A small-molecule ligand and the protein it binds are described below.
Small molecule (SMILES): CC(=O)N[C@H]1CO[C@H](CO[C@@H]2O[C@@H](C)[C@@H](O)[C@@H](O)[C@@H]2O)[C@@H](O)[C@@H]1O

Binding-site contacts:
Ligand atom O3 contacts residue SER31 of chain 1.L at 4.4 Å.
Ligand atom C6 contacts residue GLU338 of chain 1.F at 4.3 Å.
Ligand atom N2 contacts residue ASN341 of chain 1.F at 3.0 Å (h-bond).
Ligand atom C3 contacts residue ASN341 of chain 1.F at 3.8 Å.
Ligand atom O7 contacts residue ASN341 of chain 1.F at 3.2 Å (h-bond).
Ligand atom C6 contacts residue GLY337 of chain 1.F at 4.0 Å.
Ligand atom C6 contacts residue ASN341 of chain 1.F at 4.3 Å.
Ligand atom C1 contacts residue GLY337 of chain 1.F at 3.9 Å.
Ligand atom O5 contacts residue GLY337 of chain 1.F at 3.3 Å.
Ligand atom C7 contacts residue ASN341 of chain 1.F at 3.3 Å.
Ligand atom C1 contacts residue GLY337 of chain 1.F at 4.2 Å.
Ligand atom O5 contacts residue GLU338 of chain 1.F at 4.2 Å.
Ligand atom C6 contacts residue PHE104 of chain 1.M at 3.7 Å (hydrophobic).
Ligand atom C1 contacts residue ASN341 of chain 1.F at 1.5 Å.
Ligand atom C7 contacts residue SER31 of chain 1.L at 3.8 Å.
Ligand atom O7 contacts residue SER31 of chain 1.L at 3.5 Å.
Ligand atom C5 contacts residue GLU338 of chain 1.F at 4.4 Å.
Ligand atom C2 contacts residue ASN341 of chain 1.F at 2.5 Å.
Ligand atom O3 contacts residue SER30 of chain 1.L at 4.3 Å.
Ligand atom O5 contacts residue ASN341 of chain 1.F at 2.4 Å (h-bond).
Ligand atom C6 contacts residue GLY337 of chain 1.F at 4.0 Å.
Ligand atom C5 contacts residue ASN341 of chain 1.F at 3.7 Å.
Ligand atom C8 contacts residue SER31 of chain 1.L at 4.1 Å.
Ligand atom C8 contacts residue ASN341 of chain 1.F at 4.5 Å.
Ligand atom C4 contacts residue ASN341 of chain 1.F at 4.3 Å.
Ligand atom C5 contacts residue GLY337 of chain 1.F at 4.3 Å.
Ligand atom O5 contacts residue GLY337 of chain 1.F at 3.6 Å.
Ligand atom C5 contacts residue GLY337 of chain 1.F at 4.2 Å.
Ligand atom C8 contacts residue SER30 of chain 1.L at 4.4 Å.

Sequence of chain 1.M:
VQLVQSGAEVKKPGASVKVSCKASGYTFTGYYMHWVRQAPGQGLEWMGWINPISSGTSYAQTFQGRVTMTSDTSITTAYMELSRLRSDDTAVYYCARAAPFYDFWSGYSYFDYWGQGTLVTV

Sequence of chain 1.F:
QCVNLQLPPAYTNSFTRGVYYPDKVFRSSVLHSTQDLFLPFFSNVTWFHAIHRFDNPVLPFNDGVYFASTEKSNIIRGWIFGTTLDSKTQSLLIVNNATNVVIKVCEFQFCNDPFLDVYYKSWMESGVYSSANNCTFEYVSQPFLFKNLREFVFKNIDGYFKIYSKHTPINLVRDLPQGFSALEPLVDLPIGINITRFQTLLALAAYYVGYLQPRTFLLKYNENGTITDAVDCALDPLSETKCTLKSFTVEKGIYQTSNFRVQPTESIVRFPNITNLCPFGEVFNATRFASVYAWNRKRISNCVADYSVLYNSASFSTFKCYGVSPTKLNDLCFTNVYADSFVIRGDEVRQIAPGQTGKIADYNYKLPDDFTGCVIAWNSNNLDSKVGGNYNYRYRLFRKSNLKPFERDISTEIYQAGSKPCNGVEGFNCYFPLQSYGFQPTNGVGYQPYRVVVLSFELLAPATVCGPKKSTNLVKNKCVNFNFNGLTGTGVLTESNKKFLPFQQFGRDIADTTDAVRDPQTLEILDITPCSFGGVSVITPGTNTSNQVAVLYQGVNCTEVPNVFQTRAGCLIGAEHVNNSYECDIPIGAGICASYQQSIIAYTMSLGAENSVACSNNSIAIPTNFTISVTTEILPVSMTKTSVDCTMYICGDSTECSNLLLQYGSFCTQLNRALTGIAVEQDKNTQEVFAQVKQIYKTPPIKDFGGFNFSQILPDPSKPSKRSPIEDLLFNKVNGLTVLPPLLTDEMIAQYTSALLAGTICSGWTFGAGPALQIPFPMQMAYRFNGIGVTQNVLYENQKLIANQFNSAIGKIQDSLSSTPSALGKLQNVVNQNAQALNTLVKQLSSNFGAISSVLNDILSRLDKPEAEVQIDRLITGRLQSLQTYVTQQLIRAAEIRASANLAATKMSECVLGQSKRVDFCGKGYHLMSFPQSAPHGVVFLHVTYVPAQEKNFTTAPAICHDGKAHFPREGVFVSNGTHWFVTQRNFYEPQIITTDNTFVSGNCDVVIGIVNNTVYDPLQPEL

Sequence of chain 1.L:
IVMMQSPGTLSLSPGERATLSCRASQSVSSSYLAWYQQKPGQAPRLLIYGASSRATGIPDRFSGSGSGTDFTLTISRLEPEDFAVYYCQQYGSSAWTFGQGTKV